Sequence of chain 1.A:
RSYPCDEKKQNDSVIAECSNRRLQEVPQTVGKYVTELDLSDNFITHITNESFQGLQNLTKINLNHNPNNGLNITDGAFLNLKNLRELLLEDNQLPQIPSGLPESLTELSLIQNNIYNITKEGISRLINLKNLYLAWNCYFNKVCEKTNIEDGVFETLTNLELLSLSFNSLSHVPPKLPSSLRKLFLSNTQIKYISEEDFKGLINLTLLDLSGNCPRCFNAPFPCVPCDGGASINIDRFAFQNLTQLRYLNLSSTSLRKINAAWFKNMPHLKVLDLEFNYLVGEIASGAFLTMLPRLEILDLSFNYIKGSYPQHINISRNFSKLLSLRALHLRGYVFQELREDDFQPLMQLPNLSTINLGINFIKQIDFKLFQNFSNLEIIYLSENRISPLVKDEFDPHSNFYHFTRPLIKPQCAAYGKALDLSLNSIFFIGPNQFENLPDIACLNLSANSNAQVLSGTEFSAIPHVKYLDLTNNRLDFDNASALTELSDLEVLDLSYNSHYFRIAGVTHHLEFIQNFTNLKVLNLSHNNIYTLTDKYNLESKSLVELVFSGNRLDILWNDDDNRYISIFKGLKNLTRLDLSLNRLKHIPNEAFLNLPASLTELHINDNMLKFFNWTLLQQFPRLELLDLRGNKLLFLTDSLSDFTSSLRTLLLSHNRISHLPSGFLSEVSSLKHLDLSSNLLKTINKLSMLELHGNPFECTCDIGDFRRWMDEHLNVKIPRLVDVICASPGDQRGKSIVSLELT

Sequence of chain 1.B:
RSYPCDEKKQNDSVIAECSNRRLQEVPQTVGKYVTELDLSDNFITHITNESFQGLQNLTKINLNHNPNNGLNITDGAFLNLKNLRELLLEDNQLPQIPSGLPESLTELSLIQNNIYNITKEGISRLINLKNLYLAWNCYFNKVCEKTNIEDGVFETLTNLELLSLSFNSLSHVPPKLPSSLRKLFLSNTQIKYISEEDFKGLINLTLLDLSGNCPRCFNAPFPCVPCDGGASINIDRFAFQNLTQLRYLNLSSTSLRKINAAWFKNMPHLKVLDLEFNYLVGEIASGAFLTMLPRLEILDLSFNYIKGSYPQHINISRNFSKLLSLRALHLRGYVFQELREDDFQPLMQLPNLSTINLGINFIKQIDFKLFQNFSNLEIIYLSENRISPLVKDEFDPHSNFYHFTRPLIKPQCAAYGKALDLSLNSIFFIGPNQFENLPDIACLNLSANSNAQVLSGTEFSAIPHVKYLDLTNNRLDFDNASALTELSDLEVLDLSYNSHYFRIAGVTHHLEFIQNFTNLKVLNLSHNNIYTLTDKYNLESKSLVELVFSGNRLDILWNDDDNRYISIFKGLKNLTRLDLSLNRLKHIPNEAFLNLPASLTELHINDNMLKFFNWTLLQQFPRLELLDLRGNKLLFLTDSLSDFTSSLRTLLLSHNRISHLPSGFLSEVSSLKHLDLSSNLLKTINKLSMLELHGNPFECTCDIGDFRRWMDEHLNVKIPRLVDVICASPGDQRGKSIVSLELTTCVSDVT

A small-molecule ligand and the protein it binds are described below.
Small molecule (SMILES): CC(=O)N[C@@H]1[C@@H](O)[C@H](O)[C@@H](CO)O[C@H]1O

Binding-site contacts:
Ligand atom C8 contacts residue ASP523 of chain 1.A at 4.0 Å.
Ligand atom C7 contacts residue ASN524 of chain 1.A at 3.4 Å.
Ligand atom C6 contacts residue SER500 of chain 1.A at 3.3 Å.
Ligand atom O6 contacts residue SER500 of chain 1.A at 2.7 Å (h-bond).
Ligand atom O6 contacts residue THR502 of chain 1.A at 4.2 Å.
Ligand atom O5 contacts residue ASN524 of chain 1.A at 2.4 Å (h-bond).
Ligand atom N2 contacts residue ASN524 of chain 1.A at 2.9 Å (h-bond).
Ligand atom C1 contacts residue ASN524 of chain 1.A at 1.4 Å.
Ligand atom C5 contacts residue SER500 of chain 1.A at 4.1 Å.
Ligand atom C4 contacts residue ASN524 of chain 1.A at 4.2 Å.
Ligand atom O5 contacts residue SER526 of chain 1.A at 3.7 Å.
Ligand atom C3 contacts residue ASN524 of chain 1.A at 3.8 Å.
Ligand atom O6 contacts residue SER526 of chain 1.A at 4.2 Å.
Ligand atom C8 contacts residue ASN524 of chain 1.A at 4.4 Å.
Ligand atom O7 contacts residue LYS328 of chain 1.B at 3.0 Å (salt-bridge).
Ligand atom C5 contacts residue ASN524 of chain 1.A at 3.6 Å.
Ligand atom C2 contacts residue LYS328 of chain 1.B at 4.4 Å.
Ligand atom O7 contacts residue ASP523 of chain 1.A at 4.0 Å.
Ligand atom O5 contacts residue SER500 of chain 1.A at 3.7 Å.
Ligand atom C7 contacts residue LYS328 of chain 1.B at 4.1 Å.
Ligand atom C6 contacts residue SER526 of chain 1.A at 3.9 Å.
Ligand atom C5 contacts residue SER526 of chain 1.A at 4.3 Å.
Ligand atom C7 contacts residue ASP523 of chain 1.A at 4.3 Å.
Ligand atom O7 contacts residue ASN524 of chain 1.A at 3.6 Å.
Ligand atom C2 contacts residue ASN524 of chain 1.A at 2.5 Å.